A protein and the small-molecule ligand that binds it are described below.
Small molecule (SMILES): O=c1cccn[nH]1

Binding-site contacts:
Ligand atom C1 contacts residue PHE46 of chain 4.B at 4.0 Å (hydrophobic).
Ligand atom N1 contacts residue PHE46 of chain 4.B at 3.5 Å.
Ligand atom C contacts residue TRP61 of chain 4.B at 4.5 Å (hydrophobic).
Ligand atom O contacts residue ASP94 of chain 4.B at 3.9 Å.
Ligand atom O contacts residue GLU47 of chain 4.B at 4.3 Å.
Ligand atom O contacts residue PHE46 of chain 4.B at 3.9 Å.
Ligand atom C contacts residue GLU47 of chain 4.B at 3.9 Å.
Ligand atom O contacts residue TRP89 of chain 4.B at 3.7 Å.
Ligand atom C2 contacts residue TRP61 of chain 4.B at 3.4 Å (hydrophobic).
Ligand atom C2 contacts residue PHE46 of chain 4.B at 4.0 Å (hydrophobic).
Ligand atom C3 contacts residue LEU45 of chain 4.B at 4.0 Å (hydrophobic).
Ligand atom N contacts residue GLU47 of chain 4.B at 2.9 Å (salt-bridge).
Ligand atom C3 contacts residue PHE46 of chain 4.B at 3.7 Å (hydrophobic).
Ligand atom N1 contacts residue GLU47 of chain 4.B at 2.7 Å (salt-bridge).
Ligand atom C3 contacts residue GLU47 of chain 4.B at 3.9 Å.
Ligand atom C3 contacts residue TRP61 of chain 4.B at 4.3 Å (hydrophobic).
Ligand atom N contacts residue PHE46 of chain 4.B at 3.4 Å.
Ligand atom C1 contacts residue TRP61 of chain 4.B at 3.3 Å (hydrophobic).
Ligand atom C contacts residue PHE46 of chain 4.B at 3.5 Å (hydrophobic).

Sequence of chain 4.B:
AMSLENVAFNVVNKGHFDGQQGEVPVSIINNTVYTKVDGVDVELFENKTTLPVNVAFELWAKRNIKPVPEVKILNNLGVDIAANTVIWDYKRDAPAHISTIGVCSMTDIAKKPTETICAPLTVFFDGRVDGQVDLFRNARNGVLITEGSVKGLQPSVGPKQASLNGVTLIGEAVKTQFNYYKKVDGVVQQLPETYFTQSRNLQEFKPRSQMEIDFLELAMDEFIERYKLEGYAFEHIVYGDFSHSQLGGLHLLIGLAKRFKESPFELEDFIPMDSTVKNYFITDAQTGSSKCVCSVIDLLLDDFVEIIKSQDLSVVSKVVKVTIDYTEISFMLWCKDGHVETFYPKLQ